Sequence of chain 2.B:
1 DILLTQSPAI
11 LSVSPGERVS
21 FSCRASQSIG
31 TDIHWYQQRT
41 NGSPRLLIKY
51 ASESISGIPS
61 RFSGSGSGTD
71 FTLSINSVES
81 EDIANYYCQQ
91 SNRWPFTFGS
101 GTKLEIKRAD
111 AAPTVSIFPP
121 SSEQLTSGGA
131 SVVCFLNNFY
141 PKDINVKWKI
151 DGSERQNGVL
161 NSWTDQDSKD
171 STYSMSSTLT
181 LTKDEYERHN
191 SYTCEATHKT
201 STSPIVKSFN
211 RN

Binding-site contacts:
Ligand atom C9 contacts residue TRP163 of chain 2.B at 4.1 Å (hydrophobic).
Ligand atom C8 contacts residue TRP163 of chain 2.B at 4.3 Å (hydrophobic).
Ligand atom C6 contacts residue TRP163 of chain 2.B at 3.9 Å (hydrophobic).
Ligand atom C7 contacts residue TRP163 of chain 2.B at 4.2 Å (hydrophobic).
Ligand atom C3 contacts residue TRP163 of chain 2.B at 4.4 Å (hydrophobic).
Ligand atom C4 contacts residue TRP163 of chain 2.B at 4.0 Å (hydrophobic).
Ligand atom C5 contacts residue TRP163 of chain 2.B at 3.7 Å (hydrophobic).

This small molecule binds to this protein.
Small molecule (SMILES): c1ccc2[nH]ccc2c1